This small molecule binds to this protein.
Small molecule (SMILES): O=C(O)COP(=O)(O)O

Binding-site contacts:
Ligand atom O2 contacts residue MN1 of chain 1.H at 2.4 Å.
Ligand atom C1 contacts residue ASP293 of chain 1.A at 3.8 Å.
Ligand atom O2P contacts residue ARG70 of chain 1.A at 2.7 Å (salt-bridge).
Ligand atom O1P contacts residue MN1 of chain 1.H at 2.2 Å.
Ligand atom O3P contacts residue THR325 of chain 1.A at 4.1 Å.
Ligand atom O2P contacts residue MN1 of chain 1.H at 4.1 Å.
Ligand atom O1P contacts residue GLU269 of chain 1.A at 3.0 Å (salt-bridge).
Ligand atom C2 contacts residue THR325 of chain 1.A at 4.0 Å.
Ligand atom P contacts residue ARG70 of chain 1.A at 3.8 Å.
Ligand atom C1 contacts residue ALA290 of chain 1.A at 3.5 Å (hydrophobic).
Ligand atom O3P contacts residue ARG70 of chain 1.A at 3.8 Å.
Ligand atom O2P contacts residue LYS267 of chain 1.A at 3.0 Å (salt-bridge).
Ligand atom O1 contacts residue THR325 of chain 1.A at 2.2 Å (h-bond).
Ligand atom C2 contacts residue MN1 of chain 1.H at 3.0 Å.
Ligand atom P contacts residue LYS267 of chain 1.A at 3.6 Å.
Ligand atom O2 contacts residue GLY292 of chain 1.A at 3.3 Å.
Ligand atom O2 contacts residue ALA290 of chain 1.A at 3.7 Å.
Ligand atom C2 contacts residue LYS267 of chain 1.A at 3.6 Å.
Ligand atom O2 contacts residue GLU269 of chain 1.A at 3.2 Å (salt-bridge).
Ligand atom C2 contacts residue GLU269 of chain 1.A at 3.6 Å.
Ligand atom C1 contacts residue THR325 of chain 1.A at 3.4 Å.
Ligand atom O1P contacts residue LYS267 of chain 1.A at 2.9 Å (salt-bridge).
Ligand atom C2 contacts residue ALA290 of chain 1.A at 3.5 Å (hydrophobic).
Ligand atom O4P contacts residue ASP293 of chain 1.A at 3.8 Å.
Ligand atom O3P contacts residue MN1 of chain 1.H at 4.0 Å.
Ligand atom P contacts residue MN1 of chain 1.H at 3.0 Å.
Ligand atom O2P contacts residue K1 of chain 1.G at 3.2 Å.
Ligand atom O1P contacts residue ASP293 of chain 1.A at 3.8 Å.
Ligand atom O1 contacts residue GLY292 of chain 1.A at 3.3 Å (h-bond).
Ligand atom O4P contacts residue GLU269 of chain 1.A at 4.2 Å.
Ligand atom O2 contacts residue ASP293 of chain 1.A at 2.8 Å (salt-bridge).
Ligand atom C1 contacts residue GLY292 of chain 1.A at 3.8 Å.
Ligand atom O2P contacts residue ASP110 of chain 1.A at 3.8 Å.
Ligand atom O1 contacts residue ALA290 of chain 1.A at 3.8 Å.
Ligand atom P contacts residue GLU269 of chain 1.A at 4.3 Å.
Ligand atom O4P contacts residue MN1 of chain 1.H at 2.6 Å.
Ligand atom O1 contacts residue MN1 of chain 1.H at 4.2 Å.
Ligand atom C1 contacts residue GLU269 of chain 1.A at 3.8 Å.
Ligand atom C1 contacts residue MN1 of chain 1.H at 3.0 Å.
Ligand atom O1 contacts residue ARG291 of chain 1.A at 4.1 Å.

Sequence of chain 1.A:
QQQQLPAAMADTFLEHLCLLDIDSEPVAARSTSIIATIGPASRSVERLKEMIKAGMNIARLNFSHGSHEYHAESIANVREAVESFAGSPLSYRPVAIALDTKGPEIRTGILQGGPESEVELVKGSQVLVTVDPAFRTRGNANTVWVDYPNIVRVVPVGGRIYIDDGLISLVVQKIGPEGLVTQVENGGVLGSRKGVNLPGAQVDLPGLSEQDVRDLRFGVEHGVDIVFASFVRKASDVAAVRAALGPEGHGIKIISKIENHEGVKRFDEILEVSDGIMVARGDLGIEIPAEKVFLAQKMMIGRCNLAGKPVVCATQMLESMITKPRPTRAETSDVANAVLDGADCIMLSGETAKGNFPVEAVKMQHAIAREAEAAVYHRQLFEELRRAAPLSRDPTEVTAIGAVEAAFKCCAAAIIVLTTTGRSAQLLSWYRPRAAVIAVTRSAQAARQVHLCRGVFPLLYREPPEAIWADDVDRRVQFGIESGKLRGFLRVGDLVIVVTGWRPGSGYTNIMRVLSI